Binding-site contacts:
Ligand atom OE1 contacts residue ARG208 of chain 1.F at 3.4 Å (salt-bridge).
Ligand atom NA4 contacts residue TYR259 of chain 1.F at 3.5 Å (h-bond).
Ligand atom C2 contacts residue TYR259 of chain 1.F at 3.7 Å (hydrophobic).
Ligand atom N5 contacts residue TYR259 of chain 1.F at 3.5 Å.
Ligand atom NA4 contacts residue CYS204 of chain 1.F at 3.1 Å (h-bond).
Ligand atom CG contacts residue SER211 of chain 1.F at 3.8 Å.
Ligand atom N8 contacts residue TYR259 of chain 1.F at 3.2 Å.
Ligand atom NA4 contacts residue ALA206 of chain 1.F at 3.7 Å.
Ligand atom C7 contacts residue TYR259 of chain 1.F at 3.1 Å (hydrophobic).
Ligand atom C13 contacts residue TRP214 of chain 1.F at 3.4 Å (hydrophobic).
Ligand atom C15 contacts residue ARG209 of chain 1.F at 3.8 Å.
Ligand atom NA4 contacts residue ALA205 of chain 1.F at 3.6 Å.
Ligand atom C11 contacts residue SER210 of chain 1.F at 3.8 Å.
Ligand atom C8A contacts residue TYR259 of chain 1.F at 3.5 Å (hydrophobic).
Ligand atom C9 contacts residue ALA206 of chain 1.F at 3.8 Å (hydrophobic).
Ligand atom C4A contacts residue MET216 of chain 1.F at 3.8 Å (hydrophobic).
Ligand atom N5 contacts residue ALA206 of chain 1.F at 3.3 Å.
Ligand atom C14 contacts residue SER210 of chain 1.F at 3.7 Å.
Ligand atom N3 contacts residue VAL261 of chain 1.F at 3.5 Å.
Ligand atom C6 contacts residue TYR259 of chain 1.F at 3.4 Å (hydrophobic).
Ligand atom N3 contacts residue LEU260 of chain 1.F at 3.1 Å (h-bond).
Ligand atom N3 contacts residue TYR259 of chain 1.F at 3.2 Å.
Ligand atom C15 contacts residue SER210 of chain 1.F at 3.6 Å.
Ligand atom CM contacts residue ALA280 of chain 1.F at 3.7 Å (hydrophobic).
Ligand atom NA2 contacts residue LEU260 of chain 1.F at 3.3 Å (h-bond).
Ligand atom C4 contacts residue TYR259 of chain 1.F at 3.6 Å (hydrophobic).
Ligand atom N1 contacts residue ARG254 of chain 1.F at 3.5 Å (salt-bridge).
Ligand atom NA2 contacts residue ARG254 of chain 1.F at 3.6 Å.
Ligand atom C2 contacts residue LEU260 of chain 1.F at 3.6 Å (hydrophobic).
Ligand atom CB contacts residue SER211 of chain 1.F at 3.3 Å.
Ligand atom N contacts residue SER210 of chain 1.F at 3.6 Å (h-bond).
Ligand atom NA2 contacts residue ASN256 of chain 1.F at 3.0 Å (h-bond).
Ligand atom C12 contacts residue TRP214 of chain 1.F at 3.7 Å (hydrophobic).
Ligand atom C13 contacts residue SER210 of chain 1.F at 3.8 Å.
Ligand atom O contacts residue ARG208 of chain 1.F at 3.8 Å.
Ligand atom C12 contacts residue SER210 of chain 1.F at 3.8 Å.
Ligand atom CM contacts residue TRP214 of chain 1.F at 3.6 Å (hydrophobic).
Ligand atom C16 contacts residue ARG209 of chain 1.F at 3.7 Å.
Ligand atom C16 contacts residue SER210 of chain 1.F at 3.6 Å.
Ligand atom C4A contacts residue TYR259 of chain 1.F at 3.6 Å (hydrophobic).

A protein and the small-molecule ligand that binds it are described below.
Small molecule (SMILES): CN(Cc1cnc2nc(N)nc(N)c2n1)c1ccc(C(=O)N[C@@H](CCC(=O)O)C(=O)O)cc1

Sequence of chain 1.F:
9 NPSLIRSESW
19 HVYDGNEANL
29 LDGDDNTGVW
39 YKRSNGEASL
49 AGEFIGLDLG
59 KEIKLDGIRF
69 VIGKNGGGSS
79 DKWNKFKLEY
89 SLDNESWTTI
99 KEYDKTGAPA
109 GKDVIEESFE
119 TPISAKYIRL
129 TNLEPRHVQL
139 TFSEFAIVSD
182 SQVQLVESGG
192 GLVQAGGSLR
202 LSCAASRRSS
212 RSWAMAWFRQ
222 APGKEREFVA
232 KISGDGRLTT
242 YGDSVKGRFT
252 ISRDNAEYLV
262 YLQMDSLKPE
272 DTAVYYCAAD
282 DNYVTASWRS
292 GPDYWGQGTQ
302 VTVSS